A small-molecule ligand and the protein it binds are described below.
Small molecule (SMILES): CC(=O)N[C@H]1[C@H](O[C@H]2[C@H](O)[C@@H](NC(C)=O)CO[C@@H]2CO)O[C@H](CO)[C@@H](O)[C@@H]1O

Sequence of chain 4.E:
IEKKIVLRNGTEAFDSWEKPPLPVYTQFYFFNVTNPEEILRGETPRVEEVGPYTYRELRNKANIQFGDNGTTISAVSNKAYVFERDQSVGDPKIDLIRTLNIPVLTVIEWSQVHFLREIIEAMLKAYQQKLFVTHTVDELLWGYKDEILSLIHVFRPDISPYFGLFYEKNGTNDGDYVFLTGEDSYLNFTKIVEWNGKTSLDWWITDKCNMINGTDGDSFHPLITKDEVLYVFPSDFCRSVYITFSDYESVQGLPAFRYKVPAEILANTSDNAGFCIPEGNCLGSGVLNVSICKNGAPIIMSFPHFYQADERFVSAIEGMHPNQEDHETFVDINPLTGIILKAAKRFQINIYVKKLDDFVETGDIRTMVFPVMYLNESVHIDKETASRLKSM

Binding-site contacts:
Ligand atom C7 contacts residue ASN182 of chain 4.E at 3.1 Å.
Ligand atom C5 contacts residue ASN182 of chain 4.E at 3.6 Å.
Ligand atom C3 contacts residue TYR93 of chain 4.E at 3.8 Å (hydrophobic).
Ligand atom O3 contacts residue VAL94 of chain 4.E at 4.5 Å.
Ligand atom N2 contacts residue TYR93 of chain 4.E at 3.3 Å (h-bond).
Ligand atom C7 contacts residue TRP154 of chain 4.E at 4.5 Å (hydrophobic).
Ligand atom C3 contacts residue ASN182 of chain 4.E at 3.8 Å.
Ligand atom O7 contacts residue TRP154 of chain 4.E at 4.5 Å.
Ligand atom C3 contacts residue VAL94 of chain 4.E at 4.4 Å (hydrophobic).
Ligand atom C8 contacts residue TRP154 of chain 4.E at 3.6 Å (hydrophobic).
Ligand atom C2 contacts residue TYR93 of chain 4.E at 3.8 Å (hydrophobic).
Ligand atom O4 contacts residue VAL94 of chain 4.E at 3.7 Å.
Ligand atom C4 contacts residue ASN182 of chain 4.E at 4.3 Å.
Ligand atom C8 contacts residue ASN182 of chain 4.E at 4.3 Å.
Ligand atom C2 contacts residue VAL94 of chain 4.E at 4.3 Å (hydrophobic).
Ligand atom O5 contacts residue ASN182 of chain 4.E at 2.4 Å (h-bond).
Ligand atom C7 contacts residue TYR93 of chain 4.E at 4.3 Å (hydrophobic).
Ligand atom C2 contacts residue ASN182 of chain 4.E at 2.5 Å.
Ligand atom C8 contacts residue TYR93 of chain 4.E at 4.4 Å (hydrophobic).
Ligand atom N2 contacts residue ASN182 of chain 4.E at 2.9 Å (h-bond).
Ligand atom C1 contacts residue ASN182 of chain 4.E at 1.4 Å.
Ligand atom O7 contacts residue VAL94 of chain 4.E at 3.5 Å.
Ligand atom C1 contacts residue TYR93 of chain 4.E at 3.8 Å (hydrophobic).
Ligand atom O7 contacts residue ASN182 of chain 4.E at 2.9 Å (h-bond).
Ligand atom C8 contacts residue ASP150 of chain 4.E at 4.3 Å.
Ligand atom O7 contacts residue LEU70 of chain 4.E at 3.7 Å.